Sequence of chain 1.A:
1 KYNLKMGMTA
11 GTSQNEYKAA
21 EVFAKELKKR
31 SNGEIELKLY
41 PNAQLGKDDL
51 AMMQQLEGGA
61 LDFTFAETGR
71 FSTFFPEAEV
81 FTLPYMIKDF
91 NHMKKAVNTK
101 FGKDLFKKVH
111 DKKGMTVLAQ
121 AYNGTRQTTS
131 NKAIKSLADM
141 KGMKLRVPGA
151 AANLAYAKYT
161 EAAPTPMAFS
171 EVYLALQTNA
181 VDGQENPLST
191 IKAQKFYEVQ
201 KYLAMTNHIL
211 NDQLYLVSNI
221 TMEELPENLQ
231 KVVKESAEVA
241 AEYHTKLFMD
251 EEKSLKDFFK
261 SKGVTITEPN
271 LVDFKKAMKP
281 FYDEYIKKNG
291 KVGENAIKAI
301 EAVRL

Binding-site contacts:
Ligand atom C10 contacts residue ASP49 of chain 1.A at 3.8 Å.
Ligand atom C1 contacts residue PHE169 of chain 1.A at 3.4 Å (hydrophobic).
Ligand atom O10 contacts residue ASP49 of chain 1.A at 3.4 Å.
Ligand atom O1B contacts residue ASN186 of chain 1.A at 2.8 Å (h-bond).
Ligand atom C9 contacts residue ARG70 of chain 1.A at 3.8 Å.
Ligand atom C3 contacts residue PHE169 of chain 1.A at 3.7 Å (hydrophobic).
Ligand atom C1 contacts residue PRO148 of chain 1.A at 4.0 Å (hydrophobic).
Ligand atom C2 contacts residue ASN186 of chain 1.A at 3.9 Å.
Ligand atom C8 contacts residue PRO148 of chain 1.A at 4.0 Å (hydrophobic).
Ligand atom O4 contacts residue THR9 of chain 1.A at 3.7 Å.
Ligand atom N5 contacts residue GLU67 of chain 1.A at 3.9 Å.
Ligand atom C1 contacts residue ARG126 of chain 1.A at 4.1 Å.
Ligand atom C11 contacts residue GLN213 of chain 1.A at 3.5 Å.
Ligand atom O1A contacts residue PRO148 of chain 1.A at 3.6 Å.
Ligand atom C7 contacts residue GLU67 of chain 1.A at 3.4 Å.
Ligand atom O1B contacts residue PHE169 of chain 1.A at 3.4 Å.
Ligand atom C9 contacts residue ALA150 of chain 1.A at 4.0 Å (hydrophobic).
Ligand atom O6 contacts residue PRO148 of chain 1.A at 3.9 Å.
Ligand atom O9 contacts residue ARG70 of chain 1.A at 3.4 Å.
Ligand atom C1 contacts residue ASN186 of chain 1.A at 4.0 Å.
Ligand atom O2 contacts residue ARG126 of chain 1.A at 3.2 Å (salt-bridge).
Ligand atom O1A contacts residue PHE169 of chain 1.A at 3.4 Å.
Ligand atom O7 contacts residue ASP49 of chain 1.A at 2.8 Å (salt-bridge).
Ligand atom O8 contacts residue GLU67 of chain 1.A at 2.6 Å (salt-bridge).
Ligand atom C9 contacts residue GLU67 of chain 1.A at 3.8 Å.
Ligand atom O1B contacts residue ARG146 of chain 1.A at 2.7 Å (salt-bridge).
Ligand atom O8 contacts residue ARG126 of chain 1.A at 3.5 Å (salt-bridge).
Ligand atom O9 contacts residue ASP49 of chain 1.A at 4.1 Å.
Ligand atom O2 contacts residue ASN186 of chain 1.A at 2.8 Å (h-bond).
Ligand atom C1 contacts residue ARG146 of chain 1.A at 3.4 Å.
Ligand atom O9 contacts residue GLU67 of chain 1.A at 2.9 Å (salt-bridge).
Ligand atom O1B contacts residue ARG126 of chain 1.A at 3.4 Å (salt-bridge).
Ligand atom O10 contacts residue THR9 of chain 1.A at 3.7 Å.
Ligand atom C8 contacts residue GLU67 of chain 1.A at 3.5 Å.
Ligand atom O1A contacts residue ARG146 of chain 1.A at 2.9 Å (salt-bridge).
Ligand atom C6 contacts residue GLU67 of chain 1.A at 3.5 Å.
Ligand atom C11 contacts residue PHE65 of chain 1.A at 3.8 Å (hydrophobic).
Ligand atom C11 contacts residue ALA66 of chain 1.A at 3.9 Å (hydrophobic).
Ligand atom C7 contacts residue ASP49 of chain 1.A at 3.5 Å.
Ligand atom O6 contacts residue ARG126 of chain 1.A at 4.1 Å.

This protein binds this small molecule.
Small molecule (SMILES): CC(=O)N[C@H]1[C@H]([C@H](O)[C@H](O)CO)O[C@](O)(C(=O)O)C[C@@H]1O